This protein binds this small molecule.
Small molecule (SMILES): CC(=O)N[C@H]1[C@H](O[C@H]2[C@H](O)[C@@H](NC(C)=O)CO[C@@H]2CO)O[C@H](CO)[C@@H](O[C@H]2O[C@H](CO)[C@@H](O)[C@H](O)[C@@H]2O)[C@@H]1O

Binding-site contacts:
Ligand atom C5 contacts residue ASN112 of chain 1.A at 3.6 Å.
Ligand atom O5 contacts residue GLU108 of chain 1.A at 3.5 Å (salt-bridge).
Ligand atom O4 contacts residue ARG184 of chain 1.A at 3.7 Å.
Ligand atom C4 contacts residue ASN112 of chain 1.A at 4.2 Å.
Ligand atom C8 contacts residue PHE188 of chain 1.A at 3.9 Å (hydrophobic).
Ligand atom C3 contacts residue LEU206 of chain 1.B at 4.3 Å (hydrophobic).
Ligand atom C4 contacts residue ARG184 of chain 1.A at 4.2 Å.
Ligand atom C8 contacts residue ARG184 of chain 1.A at 4.0 Å.
Ligand atom C5 contacts residue LEU206 of chain 1.B at 4.2 Å (hydrophobic).
Ligand atom O7 contacts residue LEU206 of chain 1.B at 3.5 Å.
Ligand atom C6 contacts residue TYR115 of chain 1.A at 3.7 Å (hydrophobic).
Ligand atom C1 contacts residue LEU206 of chain 1.B at 4.1 Å (hydrophobic).
Ligand atom O5 contacts residue TYR115 of chain 1.A at 3.5 Å.
Ligand atom O6 contacts residue LEU206 of chain 1.B at 3.8 Å.
Ligand atom C1 contacts residue ASN112 of chain 1.A at 1.4 Å.
Ligand atom C2 contacts residue LEU206 of chain 1.B at 4.3 Å (hydrophobic).
Ligand atom C4 contacts residue LEU206 of chain 1.B at 3.7 Å (hydrophobic).
Ligand atom O7 contacts residue ARG184 of chain 1.A at 3.0 Å (salt-bridge).
Ligand atom C5 contacts residue ARG210 of chain 1.B at 3.7 Å.
Ligand atom O5 contacts residue ASN112 of chain 1.A at 2.3 Å (h-bond).
Ligand atom O3 contacts residue LEU206 of chain 1.B at 4.1 Å.
Ligand atom C2 contacts residue ASN112 of chain 1.A at 2.5 Å.
Ligand atom C7 contacts residue ASN112 of chain 1.A at 3.8 Å.
Ligand atom C3 contacts residue ASN112 of chain 1.A at 3.8 Å.
Ligand atom C7 contacts residue ARG184 of chain 1.A at 3.9 Å.
Ligand atom C2 contacts residue GLU108 of chain 1.A at 4.0 Å.
Ligand atom C5 contacts residue ARG184 of chain 1.A at 4.3 Å.
Ligand atom C5 contacts residue PHE188 of chain 1.A at 4.2 Å (hydrophobic).
Ligand atom O7 contacts residue ASN112 of chain 1.A at 4.2 Å.
Ligand atom O6 contacts residue TYR115 of chain 1.A at 3.7 Å.
Ligand atom C4 contacts residue ARG210 of chain 1.B at 4.0 Å.
Ligand atom O5 contacts residue LEU206 of chain 1.B at 3.9 Å.
Ligand atom O4 contacts residue ARG210 of chain 1.B at 3.4 Å (salt-bridge).
Ligand atom N2 contacts residue ASN112 of chain 1.A at 3.0 Å (h-bond).
Ligand atom C6 contacts residue ARG210 of chain 1.B at 4.1 Å.
Ligand atom C1 contacts residue TYR115 of chain 1.A at 4.1 Å (hydrophobic).
Ligand atom C1 contacts residue GLU108 of chain 1.A at 3.6 Å.
Ligand atom C3 contacts residue ARG184 of chain 1.A at 3.9 Å.
Ligand atom O6 contacts residue ALA207 of chain 1.B at 4.1 Å.
Ligand atom C6 contacts residue PHE188 of chain 1.A at 3.9 Å (hydrophobic).

Sequence of chain 1.A:
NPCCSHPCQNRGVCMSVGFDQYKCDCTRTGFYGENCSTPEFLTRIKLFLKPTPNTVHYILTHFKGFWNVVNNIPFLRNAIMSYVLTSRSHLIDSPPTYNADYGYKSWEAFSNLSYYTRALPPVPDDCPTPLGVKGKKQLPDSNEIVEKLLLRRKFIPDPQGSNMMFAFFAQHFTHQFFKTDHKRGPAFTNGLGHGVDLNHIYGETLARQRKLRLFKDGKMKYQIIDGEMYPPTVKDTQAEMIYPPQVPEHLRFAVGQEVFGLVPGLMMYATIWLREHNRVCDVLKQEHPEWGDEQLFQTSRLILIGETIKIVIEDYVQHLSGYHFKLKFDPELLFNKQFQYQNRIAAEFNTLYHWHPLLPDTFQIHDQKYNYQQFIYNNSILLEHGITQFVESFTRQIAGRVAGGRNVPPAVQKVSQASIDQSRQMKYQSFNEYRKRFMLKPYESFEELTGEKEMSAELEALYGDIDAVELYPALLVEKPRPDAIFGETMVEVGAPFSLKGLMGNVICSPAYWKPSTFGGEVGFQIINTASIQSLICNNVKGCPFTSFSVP

Sequence of chain 1.B:
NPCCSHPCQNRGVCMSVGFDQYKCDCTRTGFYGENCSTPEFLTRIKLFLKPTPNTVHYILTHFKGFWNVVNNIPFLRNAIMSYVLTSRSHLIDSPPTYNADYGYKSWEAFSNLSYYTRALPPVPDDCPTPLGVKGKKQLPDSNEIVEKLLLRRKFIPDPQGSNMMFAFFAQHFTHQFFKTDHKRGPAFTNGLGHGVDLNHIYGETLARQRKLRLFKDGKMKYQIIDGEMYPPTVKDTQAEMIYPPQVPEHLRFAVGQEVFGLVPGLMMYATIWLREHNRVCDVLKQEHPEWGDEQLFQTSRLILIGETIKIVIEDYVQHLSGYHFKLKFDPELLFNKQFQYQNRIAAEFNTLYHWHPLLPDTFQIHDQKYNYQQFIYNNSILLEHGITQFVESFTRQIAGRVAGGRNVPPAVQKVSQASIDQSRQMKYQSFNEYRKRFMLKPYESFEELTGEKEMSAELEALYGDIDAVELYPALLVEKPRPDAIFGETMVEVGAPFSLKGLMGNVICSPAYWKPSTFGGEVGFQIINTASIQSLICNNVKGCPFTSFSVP